Binding-site contacts:
Ligand atom C19 contacts residue ZN1 of chain 1.F at 3.1 Å.
Ligand atom O13 contacts residue VAL30 of chain 1.B at 3.4 Å.
Ligand atom C19 contacts residue PHE76 of chain 1.B at 3.3 Å (hydrophobic).
Ligand atom O11 contacts residue GLY27 of chain 1.B at 3.3 Å (h-bond).
Ligand atom C23 contacts residue HIS338 of chain 1.A at 3.5 Å.
Ligand atom N15 contacts residue GLN72 of chain 1.B at 3.3 Å (h-bond).
Ligand atom C21 contacts residue TYR160 of chain 1.B at 3.9 Å (hydrophobic).
Ligand atom S18 contacts residue CYS299 of chain 1.B at 3.7 Å.
Ligand atom C23 contacts residue PHE267 of chain 1.B at 3.9 Å (hydrophobic).
Ligand atom C23 contacts residue TYR77 of chain 1.B at 4.0 Å (hydrophobic).
Ligand atom O24 contacts residue TRP44 of chain 1.B at 2.9 Å (h-bond).
Ligand atom C23 contacts residue TRP44 of chain 1.B at 3.4 Å (hydrophobic).
Ligand atom O24 contacts residue HIS338 of chain 1.A at 2.8 Å (h-bond).
Ligand atom C20 contacts residue CYS300 of chain 1.B at 4.0 Å (hydrophobic).
Ligand atom C20 contacts residue TYR160 of chain 1.B at 3.3 Å (hydrophobic).
Ligand atom C17 contacts residue ZN1 of chain 1.F at 3.5 Å.
Ligand atom C20 contacts residue CYS217 of chain 1.B at 3.8 Å (hydrophobic).
Ligand atom C12 contacts residue PHE29 of chain 1.B at 3.5 Å (hydrophobic).
Ligand atom O11 contacts residue PHE29 of chain 1.B at 2.9 Å (h-bond).
Ligand atom C22 contacts residue TYR160 of chain 1.B at 3.0 Å (hydrophobic).
Ligand atom C16 contacts residue CYS299 of chain 1.B at 3.8 Å (hydrophobic).
Ligand atom C20 contacts residue ZN1 of chain 1.F at 3.6 Å.
Ligand atom C19 contacts residue CYS300 of chain 1.B at 3.5 Å (hydrophobic).
Ligand atom N15 contacts residue GLU159 of chain 1.B at 2.5 Å (salt-bridge).
Ligand atom S18 contacts residue CYS300 of chain 1.B at 3.7 Å.
Ligand atom C14 contacts residue GLU159 of chain 1.B at 3.2 Å.
Ligand atom C16 contacts residue GLU159 of chain 1.B at 3.4 Å.
Ligand atom C16 contacts residue PHE76 of chain 1.B at 4.0 Å (hydrophobic).
Ligand atom O13 contacts residue PHE29 of chain 1.B at 3.5 Å (h-bond).
Ligand atom O25 contacts residue HIS338 of chain 1.A at 3.6 Å.
Ligand atom O25 contacts residue TYR77 of chain 1.B at 2.9 Å (h-bond).
Ligand atom S18 contacts residue ZN1 of chain 1.F at 2.3 Å.
Ligand atom S18 contacts residue PHE76 of chain 1.B at 3.7 Å.
Ligand atom S18 contacts residue CYS217 of chain 1.B at 3.8 Å.
Ligand atom O25 contacts residue TRP44 of chain 1.B at 3.3 Å.
Ligand atom O24 contacts residue PHE267 of chain 1.B at 2.8 Å.
Ligand atom O11 contacts residue GLY28 of chain 1.B at 3.4 Å.
Ligand atom C20 contacts residue PHE76 of chain 1.B at 3.8 Å (hydrophobic).
Ligand atom S18 contacts residue TYR160 of chain 1.B at 3.6 Å.
Ligand atom C17 contacts residue PHE76 of chain 1.B at 3.6 Å (hydrophobic).

Sequence of chain 1.B:
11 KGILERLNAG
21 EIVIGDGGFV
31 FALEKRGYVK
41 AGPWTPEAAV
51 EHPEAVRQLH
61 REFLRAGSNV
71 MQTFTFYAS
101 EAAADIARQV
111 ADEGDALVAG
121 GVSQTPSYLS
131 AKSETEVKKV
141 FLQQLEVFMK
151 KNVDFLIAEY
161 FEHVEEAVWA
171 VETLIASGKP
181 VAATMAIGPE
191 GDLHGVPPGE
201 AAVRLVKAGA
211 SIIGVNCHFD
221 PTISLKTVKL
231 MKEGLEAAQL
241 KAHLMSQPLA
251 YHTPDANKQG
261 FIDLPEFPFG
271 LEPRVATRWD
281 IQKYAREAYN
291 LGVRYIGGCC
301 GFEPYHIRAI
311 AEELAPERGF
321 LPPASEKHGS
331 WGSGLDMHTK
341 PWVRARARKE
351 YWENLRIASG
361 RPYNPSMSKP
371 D

Sequence of chain 1.A:
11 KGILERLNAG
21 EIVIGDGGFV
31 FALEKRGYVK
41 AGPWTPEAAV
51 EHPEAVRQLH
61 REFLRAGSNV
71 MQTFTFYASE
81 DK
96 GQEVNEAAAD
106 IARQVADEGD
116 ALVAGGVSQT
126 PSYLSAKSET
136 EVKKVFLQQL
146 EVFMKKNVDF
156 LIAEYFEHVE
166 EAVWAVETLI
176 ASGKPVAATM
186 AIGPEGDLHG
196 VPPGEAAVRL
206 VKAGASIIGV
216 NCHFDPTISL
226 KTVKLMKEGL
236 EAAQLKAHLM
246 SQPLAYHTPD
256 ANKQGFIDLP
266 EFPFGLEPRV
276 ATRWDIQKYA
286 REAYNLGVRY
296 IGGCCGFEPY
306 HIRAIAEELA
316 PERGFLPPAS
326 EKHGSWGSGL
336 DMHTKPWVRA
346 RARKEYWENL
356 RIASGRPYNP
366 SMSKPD

This protein binds this small molecule.
Small molecule (SMILES): N[C@@H](CCSCCCCC(=O)O)C(=O)O